A protein and the small-molecule ligand that binds it are described below.
Small molecule (SMILES): CC(C)C[C@@H](C=O)NC(=O)[C@H](CCCCN)NC(=O)[C@H](Cc1ccc(O)cc1)NC(=O)[C@H](Cc1ccccc1)NC(=O)[C@H](CC(C)C)NC(=O)[C@H](C)NC(=O)[C@H](Cc1ccc(O)cc1)NC(=O)[C@H](CCC(=O)O)NC(=O)[C@H](CCCCN)NC(=O)[C@H](CCC(N)=O)NC(=O)[C@@H](NC(=O)[C@H](CCCCN)NC(=O)[C@H](CC(=O)O)NC(=O)[C@@H](N)CCCN=C(N)N)C(C)C

Binding-site contacts:
Ligand atom CE1 contacts residue SER95 of chain 1.A at 3.0 Å.
Ligand atom CZ contacts residue SER95 of chain 1.A at 3.4 Å.
Ligand atom O contacts residue HIS61 of chain 1.B at 2.8 Å (h-bond).
Ligand atom CG1 contacts residue TYR110 of chain 1.B at 3.0 Å (hydrophobic).
Ligand atom CZ contacts residue ASP101 of chain 1.B at 3.5 Å.
Ligand atom CE1 contacts residue ASP101 of chain 1.B at 3.5 Å.
Ligand atom CD2 contacts residue TRP34 of chain 1.A at 3.4 Å (hydrophobic).
Ligand atom CG1 contacts residue GLY106 of chain 1.B at 3.6 Å.
Ligand atom CG contacts residue TRP34 of chain 1.A at 3.4 Å (hydrophobic).
Ligand atom CD1 contacts residue TYR110 of chain 1.B at 3.5 Å (hydrophobic).
Ligand atom OE1 contacts residue TRP34 of chain 1.A at 3.3 Å (h-bond).
Ligand atom CB contacts residue TYR110 of chain 1.B at 3.6 Å (hydrophobic).
Ligand atom OE1 contacts residue TYR110 of chain 1.B at 3.5 Å.
Ligand atom CD1 contacts residue SER95 of chain 1.A at 2.9 Å.
Ligand atom CG contacts residue SER95 of chain 1.A at 3.3 Å.
Ligand atom CE2 contacts residue SER95 of chain 1.A at 3.1 Å.
Ligand atom CB contacts residue TYR30 of chain 1.A at 3.6 Å (hydrophobic).
Ligand atom CE2 contacts residue TRP34 of chain 1.A at 3.4 Å (hydrophobic).
Ligand atom CZ contacts residue GLY93 of chain 1.A at 3.4 Å.
Ligand atom OH contacts residue TRP98 of chain 1.A at 2.7 Å (h-bond).
Ligand atom CA contacts residue TYR110 of chain 1.B at 3.2 Å (hydrophobic).
Ligand atom OH contacts residue TYR52 of chain 1.B at 2.9 Å (h-bond).
Ligand atom CE2 contacts residue GLY93 of chain 1.A at 3.6 Å.
Ligand atom OH contacts residue GLY35 of chain 1.B at 3.4 Å (h-bond).
Ligand atom CD2 contacts residue TYR52 of chain 1.B at 3.4 Å (hydrophobic).
Ligand atom CD1 contacts residue TYR52 of chain 1.B at 3.3 Å (hydrophobic).
Ligand atom CB contacts residue TRP34 of chain 1.A at 3.4 Å (hydrophobic).
Ligand atom OE1 contacts residue ASN33 of chain 1.A at 3.6 Å (h-bond).
Ligand atom CD1 contacts residue TRP34 of chain 1.A at 3.4 Å (hydrophobic).
Ligand atom O contacts residue TYR110 of chain 1.B at 2.4 Å (h-bond).
Ligand atom CE1 contacts residue TYR52 of chain 1.B at 3.6 Å (hydrophobic).
Ligand atom C contacts residue SER95 of chain 1.A at 3.0 Å.
Ligand atom N contacts residue SER95 of chain 1.A at 3.6 Å (h-bond).
Ligand atom OH contacts residue ASP101 of chain 1.B at 2.6 Å (salt-bridge).
Ligand atom CG contacts residue TYR52 of chain 1.B at 3.5 Å (hydrophobic).
Ligand atom CZ contacts residue TYR52 of chain 1.B at 3.5 Å (hydrophobic).
Ligand atom O contacts residue SER95 of chain 1.A at 2.6 Å (h-bond).
Ligand atom CZ contacts residue TRP34 of chain 1.A at 3.4 Å (hydrophobic).
Ligand atom CE1 contacts residue TRP34 of chain 1.A at 3.5 Å (hydrophobic).
Ligand atom C contacts residue TYR110 of chain 1.B at 3.1 Å (hydrophobic).

Sequence of chain 1.A:
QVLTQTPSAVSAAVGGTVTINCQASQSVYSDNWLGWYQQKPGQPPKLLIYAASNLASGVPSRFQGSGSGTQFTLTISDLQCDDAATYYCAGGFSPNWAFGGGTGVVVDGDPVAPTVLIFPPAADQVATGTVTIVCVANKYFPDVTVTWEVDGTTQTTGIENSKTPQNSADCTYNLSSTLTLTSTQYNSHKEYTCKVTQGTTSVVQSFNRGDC

Sequence of chain 1.B:
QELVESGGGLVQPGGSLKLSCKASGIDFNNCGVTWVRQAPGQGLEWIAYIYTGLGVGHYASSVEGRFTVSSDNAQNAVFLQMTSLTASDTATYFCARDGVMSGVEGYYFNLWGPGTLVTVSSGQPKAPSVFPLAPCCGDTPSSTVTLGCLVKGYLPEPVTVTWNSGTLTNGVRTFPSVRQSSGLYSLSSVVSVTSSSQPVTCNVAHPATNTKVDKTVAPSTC